Sequence of chain 1.C:
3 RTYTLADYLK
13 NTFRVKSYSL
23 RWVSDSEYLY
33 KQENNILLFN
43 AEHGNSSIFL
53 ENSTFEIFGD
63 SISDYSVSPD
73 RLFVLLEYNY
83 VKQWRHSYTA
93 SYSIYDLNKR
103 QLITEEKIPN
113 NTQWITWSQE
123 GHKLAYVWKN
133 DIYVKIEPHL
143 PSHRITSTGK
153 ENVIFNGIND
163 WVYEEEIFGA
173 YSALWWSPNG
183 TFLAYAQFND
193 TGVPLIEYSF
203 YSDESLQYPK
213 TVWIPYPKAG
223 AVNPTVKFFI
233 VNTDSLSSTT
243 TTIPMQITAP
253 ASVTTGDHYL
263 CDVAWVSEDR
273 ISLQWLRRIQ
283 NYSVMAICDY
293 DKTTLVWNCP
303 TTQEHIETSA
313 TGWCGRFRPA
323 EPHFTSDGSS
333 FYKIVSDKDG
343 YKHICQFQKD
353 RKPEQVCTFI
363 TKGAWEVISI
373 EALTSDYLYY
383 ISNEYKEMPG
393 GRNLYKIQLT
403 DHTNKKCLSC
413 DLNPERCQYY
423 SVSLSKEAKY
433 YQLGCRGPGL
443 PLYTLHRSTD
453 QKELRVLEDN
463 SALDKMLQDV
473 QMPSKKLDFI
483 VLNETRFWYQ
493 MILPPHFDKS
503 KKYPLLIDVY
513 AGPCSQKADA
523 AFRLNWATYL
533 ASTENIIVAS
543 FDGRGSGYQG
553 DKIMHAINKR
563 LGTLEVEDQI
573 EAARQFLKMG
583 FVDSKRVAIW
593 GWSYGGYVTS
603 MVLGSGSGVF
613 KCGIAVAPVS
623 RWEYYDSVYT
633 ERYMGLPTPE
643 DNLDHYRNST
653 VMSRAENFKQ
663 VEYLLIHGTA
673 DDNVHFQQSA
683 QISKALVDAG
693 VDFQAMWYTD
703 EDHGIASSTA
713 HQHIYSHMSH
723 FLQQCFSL

Binding-site contacts:
Ligand atom O5 contacts residue ASN37 of chain 1.C at 3.0 Å (h-bond).
Ligand atom C5 contacts residue ASN37 of chain 1.C at 4.1 Å.
Ligand atom C3 contacts residue ASN54 of chain 1.C at 3.8 Å.
Ligand atom C5 contacts residue EDO1 of chain 1.LA at 4.5 Å.
Ligand atom C1 contacts residue ASN54 of chain 1.C at 1.5 Å.
Ligand atom C5 contacts residue ASN54 of chain 1.C at 3.7 Å.
Ligand atom O7 contacts residue GLU35 of chain 1.C at 3.4 Å (salt-bridge).
Ligand atom C2 contacts residue ASN37 of chain 1.C at 4.4 Å.
Ligand atom C4 contacts residue ASN54 of chain 1.C at 4.2 Å.
Ligand atom C1 contacts residue EDO1 of chain 1.LA at 3.5 Å.
Ligand atom O7 contacts residue ASN36 of chain 1.C at 3.9 Å.
Ligand atom C4 contacts residue GLU35 of chain 1.C at 4.2 Å.
Ligand atom C2 contacts residue EDO1 of chain 1.LA at 4.3 Å.
Ligand atom N2 contacts residue GLU35 of chain 1.C at 4.5 Å.
Ligand atom C6 contacts residue ASN37 of chain 1.C at 4.1 Å.
Ligand atom O5 contacts residue GLU35 of chain 1.C at 3.8 Å.
Ligand atom O5 contacts residue ASN54 of chain 1.C at 2.4 Å (h-bond).
Ligand atom C3 contacts residue GLU35 of chain 1.C at 4.3 Å.
Ligand atom C8 contacts residue GLU58 of chain 1.C at 3.8 Å.
Ligand atom O7 contacts residue ASN54 of chain 1.C at 3.4 Å (h-bond).
Ligand atom C1 contacts residue ASN37 of chain 1.C at 3.7 Å.
Ligand atom C2 contacts residue ASN54 of chain 1.C at 2.5 Å.
Ligand atom C2 contacts residue GLU35 of chain 1.C at 3.7 Å.
Ligand atom N2 contacts residue EDO1 of chain 1.LA at 4.0 Å.
Ligand atom O3 contacts residue GLU35 of chain 1.C at 3.8 Å.
Ligand atom C3 contacts residue EDO1 of chain 1.LA at 4.4 Å.
Ligand atom C7 contacts residue ASN54 of chain 1.C at 3.4 Å.
Ligand atom N2 contacts residue ASN54 of chain 1.C at 2.9 Å (h-bond).
Ligand atom C7 contacts residue GLU35 of chain 1.C at 4.3 Å.
Ligand atom C1 contacts residue GLU35 of chain 1.C at 3.8 Å.
Ligand atom C8 contacts residue ASN54 of chain 1.C at 4.5 Å.

The protein below binds the small molecule below.
Small molecule (SMILES): CC(=O)N[C@@H]1[C@@H](O)[C@H](O)[C@@H](CO)O[C@H]1O